Binding-site contacts:
Ligand atom OAD contacts residue LYS69 of chain 1.A at 3.9 Å.
Ligand atom OAD contacts residue GLY71 of chain 1.A at 3.7 Å.
Ligand atom OXT contacts residue PRO98 of chain 1.A at 3.7 Å.
Ligand atom OAD contacts residue TYR70 of chain 1.A at 3.3 Å (h-bond).
Ligand atom OE2 contacts residue THR177 of chain 1.A at 3.0 Å (h-bond).
Ligand atom CAB contacts residue GLU173 of chain 1.A at 3.1 Å.
Ligand atom CAA contacts residue ASN208 of chain 1.A at 3.9 Å.
Ligand atom CA contacts residue GLU225 of chain 1.A at 3.4 Å.
Ligand atom C contacts residue ALA176 of chain 1.A at 3.6 Å (hydrophobic).
Ligand atom C contacts residue ARG105 of chain 1.A at 3.4 Å.
Ligand atom CAL contacts residue TYR70 of chain 1.A at 3.4 Å (hydrophobic).
Ligand atom CAQ contacts residue TYR70 of chain 1.A at 3.7 Å (hydrophobic).
Ligand atom O contacts residue ARG105 of chain 1.A at 2.8 Å (salt-bridge).
Ligand atom CD contacts residue THR177 of chain 1.A at 3.0 Å.
Ligand atom CAK contacts residue VAL172 of chain 1.A at 3.7 Å (hydrophobic).
Ligand atom O contacts residue ALA176 of chain 1.A at 2.9 Å (h-bond).
Ligand atom OXT contacts residue LEU99 of chain 1.A at 3.8 Å.
Ligand atom CAB contacts residue VAL172 of chain 1.A at 3.9 Å (hydrophobic).
Ligand atom OXT contacts residue ALA100 of chain 1.A at 2.9 Å (h-bond).
Ligand atom N contacts residue PRO98 of chain 1.A at 2.9 Å (h-bond).
Ligand atom O contacts residue GLY175 of chain 1.A at 3.9 Å.
Ligand atom N contacts residue GLU225 of chain 1.A at 2.8 Å (salt-bridge).
Ligand atom OXT contacts residue ARG105 of chain 1.A at 3.0 Å (salt-bridge).
Ligand atom CAA contacts residue TYR70 of chain 1.A at 3.5 Å (hydrophobic).
Ligand atom OAG contacts residue LYS69 of chain 1.A at 3.5 Å.
Ligand atom CAL contacts residue GLU225 of chain 1.A at 3.7 Å.
Ligand atom C contacts residue ALA100 of chain 1.A at 3.9 Å (hydrophobic).
Ligand atom CAL contacts residue PRO98 of chain 1.A at 3.0 Å (hydrophobic).
Ligand atom CD contacts residue GLU225 of chain 1.A at 3.9 Å.
Ligand atom OAG contacts residue TYR70 of chain 1.A at 3.6 Å (h-bond).
Ligand atom CAT contacts residue TYR70 of chain 1.A at 3.8 Å (hydrophobic).
Ligand atom CAA contacts residue GLU22 of chain 1.A at 3.5 Å.
Ligand atom CAP contacts residue TYR70 of chain 1.A at 3.5 Å (hydrophobic).
Ligand atom OE2 contacts residue GLY175 of chain 1.A at 3.7 Å.
Ligand atom OE2 contacts residue ALA176 of chain 1.A at 3.5 Å (h-bond).
Ligand atom CAI contacts residue TYR70 of chain 1.A at 3.4 Å (hydrophobic).
Ligand atom OE1 contacts residue GLU225 of chain 1.A at 3.4 Å.
Ligand atom OE1 contacts residue THR177 of chain 1.A at 2.5 Å (h-bond).
Ligand atom CG contacts residue GLU225 of chain 1.A at 3.5 Å.
Ligand atom CAJ contacts residue TYR70 of chain 1.A at 3.4 Å (hydrophobic).

Sequence of chain 1.A:
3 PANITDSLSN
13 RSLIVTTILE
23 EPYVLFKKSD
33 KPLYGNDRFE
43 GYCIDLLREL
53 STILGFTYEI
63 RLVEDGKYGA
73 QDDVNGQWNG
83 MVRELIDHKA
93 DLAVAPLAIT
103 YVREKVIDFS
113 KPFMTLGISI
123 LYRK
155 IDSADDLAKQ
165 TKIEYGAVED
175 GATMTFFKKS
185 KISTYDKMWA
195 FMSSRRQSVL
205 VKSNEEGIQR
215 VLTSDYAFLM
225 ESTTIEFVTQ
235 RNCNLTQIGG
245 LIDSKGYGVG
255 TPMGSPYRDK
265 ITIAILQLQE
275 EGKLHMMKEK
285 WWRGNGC

A protein and the small-molecule ligand that binds it are described below.
Small molecule (SMILES): C/C(=C/C=C/[C@@H](C)C(=O)O)[C@H]1CN[C@H](C(=O)O)[C@H]1CC(=O)O